This small molecule binds to this protein.
Small molecule (SMILES): CC(=O)N[C@@H]1[C@@H](O)[C@H](O)[C@@H](CO)O[C@H]1O

Sequence of chain 1.C:
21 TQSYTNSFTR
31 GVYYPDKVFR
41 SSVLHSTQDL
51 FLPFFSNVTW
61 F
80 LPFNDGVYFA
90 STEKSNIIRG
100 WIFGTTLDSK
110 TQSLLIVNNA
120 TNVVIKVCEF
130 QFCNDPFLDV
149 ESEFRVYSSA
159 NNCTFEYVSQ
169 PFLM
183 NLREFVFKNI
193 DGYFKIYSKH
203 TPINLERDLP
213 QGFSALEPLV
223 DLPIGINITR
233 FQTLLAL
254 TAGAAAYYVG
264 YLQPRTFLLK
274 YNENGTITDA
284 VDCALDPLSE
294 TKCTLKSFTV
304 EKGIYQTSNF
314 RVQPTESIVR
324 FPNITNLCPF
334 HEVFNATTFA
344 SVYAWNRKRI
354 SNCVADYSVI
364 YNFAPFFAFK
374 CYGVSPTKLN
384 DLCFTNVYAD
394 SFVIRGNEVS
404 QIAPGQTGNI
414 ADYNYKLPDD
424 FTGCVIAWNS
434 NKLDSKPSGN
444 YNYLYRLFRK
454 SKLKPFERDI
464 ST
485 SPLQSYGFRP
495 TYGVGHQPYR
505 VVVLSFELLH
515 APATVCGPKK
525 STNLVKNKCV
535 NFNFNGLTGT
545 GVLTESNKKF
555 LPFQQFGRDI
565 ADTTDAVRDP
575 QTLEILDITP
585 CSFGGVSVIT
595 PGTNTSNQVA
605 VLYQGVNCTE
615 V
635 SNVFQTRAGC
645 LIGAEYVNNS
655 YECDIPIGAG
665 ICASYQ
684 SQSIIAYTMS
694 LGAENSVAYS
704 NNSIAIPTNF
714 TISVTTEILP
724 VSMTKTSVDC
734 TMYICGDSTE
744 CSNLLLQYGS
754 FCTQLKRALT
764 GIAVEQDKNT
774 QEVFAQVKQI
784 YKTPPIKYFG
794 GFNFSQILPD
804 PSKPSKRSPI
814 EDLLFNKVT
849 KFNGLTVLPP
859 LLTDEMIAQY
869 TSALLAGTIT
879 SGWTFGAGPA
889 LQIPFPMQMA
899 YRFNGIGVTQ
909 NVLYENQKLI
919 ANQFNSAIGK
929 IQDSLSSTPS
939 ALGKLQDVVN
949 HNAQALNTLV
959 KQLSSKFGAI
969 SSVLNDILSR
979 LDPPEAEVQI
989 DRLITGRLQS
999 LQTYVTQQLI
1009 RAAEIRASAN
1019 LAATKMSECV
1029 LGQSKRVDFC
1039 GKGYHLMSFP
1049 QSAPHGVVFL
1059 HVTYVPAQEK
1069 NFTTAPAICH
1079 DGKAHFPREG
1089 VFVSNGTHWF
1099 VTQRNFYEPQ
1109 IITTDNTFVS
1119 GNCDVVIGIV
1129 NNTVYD

Binding-site contacts:
Ligand atom C5 contacts residue TYR24 of chain 1.C at 4.1 Å (hydrophobic).
Ligand atom C4 contacts residue ASN57 of chain 1.C at 3.7 Å.
Ligand atom O5 contacts residue ASN57 of chain 1.C at 2.4 Å (h-bond).
Ligand atom O5 contacts residue TYR24 of chain 1.C at 3.6 Å.
Ligand atom N2 contacts residue ASN57 of chain 1.C at 3.5 Å (h-bond).
Ligand atom C5 contacts residue ASN57 of chain 1.C at 3.2 Å.
Ligand atom C1 contacts residue ASN57 of chain 1.C at 1.4 Å.
Ligand atom O6 contacts residue ASN57 of chain 1.C at 4.4 Å.
Ligand atom O6 contacts residue TYR24 of chain 1.C at 3.9 Å.
Ligand atom O7 contacts residue ASN57 of chain 1.C at 4.4 Å.
Ligand atom C6 contacts residue ASN57 of chain 1.C at 3.1 Å.
Ligand atom C6 contacts residue TYR24 of chain 1.C at 3.5 Å (hydrophobic).
Ligand atom C3 contacts residue ASN57 of chain 1.C at 3.7 Å.
Ligand atom C2 contacts residue ASN57 of chain 1.C at 2.6 Å.
Ligand atom C1 contacts residue TYR24 of chain 1.C at 4.3 Å (hydrophobic).
Ligand atom C7 contacts residue ASN57 of chain 1.C at 4.3 Å.